Sequence of chain 1.E:
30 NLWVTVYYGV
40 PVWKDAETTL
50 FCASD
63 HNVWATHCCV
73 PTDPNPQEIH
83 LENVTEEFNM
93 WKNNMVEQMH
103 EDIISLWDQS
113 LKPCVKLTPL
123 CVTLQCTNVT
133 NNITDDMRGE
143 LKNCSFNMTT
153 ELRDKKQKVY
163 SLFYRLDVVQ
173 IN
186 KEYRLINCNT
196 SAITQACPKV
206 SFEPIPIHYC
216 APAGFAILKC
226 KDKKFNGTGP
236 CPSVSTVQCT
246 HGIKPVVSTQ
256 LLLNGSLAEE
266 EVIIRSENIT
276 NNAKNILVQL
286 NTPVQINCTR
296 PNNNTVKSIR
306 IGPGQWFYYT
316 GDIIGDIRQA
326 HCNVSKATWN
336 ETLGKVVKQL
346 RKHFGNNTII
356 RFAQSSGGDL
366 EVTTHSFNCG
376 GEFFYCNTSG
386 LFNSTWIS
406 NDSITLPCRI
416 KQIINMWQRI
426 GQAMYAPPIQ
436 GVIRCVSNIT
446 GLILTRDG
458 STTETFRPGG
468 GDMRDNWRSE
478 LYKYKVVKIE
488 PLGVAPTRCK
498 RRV

A small-molecule ligand and the protein it binds are described below.
Small molecule (SMILES): CC(=O)N[C@@H]1[C@@H](O)[C@H](O)[C@@H](CO)O[C@H]1O

Binding-site contacts:
Ligand atom N2 contacts residue ASN133 of chain 1.E at 4.1 Å.
Ligand atom C2 contacts residue ASN133 of chain 1.E at 4.2 Å.
Ligand atom N2 contacts residue ASN134 of chain 1.E at 2.8 Å (h-bond).
Ligand atom C7 contacts residue ASN134 of chain 1.E at 3.8 Å.
Ligand atom O7 contacts residue ASN133 of chain 1.E at 3.1 Å (h-bond).
Ligand atom N2 contacts residue ASP321 of chain 1.E at 3.0 Å (salt-bridge).
Ligand atom C1 contacts residue ASN134 of chain 1.E at 1.5 Å.
Ligand atom O7 contacts residue ASN134 of chain 1.E at 4.3 Å.
Ligand atom C1 contacts residue ASP321 of chain 1.E at 3.6 Å.
Ligand atom C2 contacts residue ASN134 of chain 1.E at 2.5 Å.
Ligand atom C4 contacts residue ASN134 of chain 1.E at 4.4 Å.
Ligand atom C8 contacts residue ILE135 of chain 1.E at 4.2 Å (hydrophobic).
Ligand atom C8 contacts residue ASP321 of chain 1.E at 3.7 Å.
Ligand atom C1 contacts residue GLY320 of chain 1.E at 4.2 Å.
Ligand atom C8 contacts residue ASN134 of chain 1.E at 4.1 Å.
Ligand atom C7 contacts residue ASN133 of chain 1.E at 3.6 Å.
Ligand atom C3 contacts residue ASN134 of chain 1.E at 3.9 Å.
Ligand atom C5 contacts residue ASN134 of chain 1.E at 3.9 Å.
Ligand atom C7 contacts residue ASP321 of chain 1.E at 3.8 Å.
Ligand atom C8 contacts residue ASN133 of chain 1.E at 4.5 Å.
Ligand atom O5 contacts residue ASN134 of chain 1.E at 2.5 Å (h-bond).
Ligand atom C2 contacts residue ASP321 of chain 1.E at 4.0 Å.